Sequence of chain 1.A:
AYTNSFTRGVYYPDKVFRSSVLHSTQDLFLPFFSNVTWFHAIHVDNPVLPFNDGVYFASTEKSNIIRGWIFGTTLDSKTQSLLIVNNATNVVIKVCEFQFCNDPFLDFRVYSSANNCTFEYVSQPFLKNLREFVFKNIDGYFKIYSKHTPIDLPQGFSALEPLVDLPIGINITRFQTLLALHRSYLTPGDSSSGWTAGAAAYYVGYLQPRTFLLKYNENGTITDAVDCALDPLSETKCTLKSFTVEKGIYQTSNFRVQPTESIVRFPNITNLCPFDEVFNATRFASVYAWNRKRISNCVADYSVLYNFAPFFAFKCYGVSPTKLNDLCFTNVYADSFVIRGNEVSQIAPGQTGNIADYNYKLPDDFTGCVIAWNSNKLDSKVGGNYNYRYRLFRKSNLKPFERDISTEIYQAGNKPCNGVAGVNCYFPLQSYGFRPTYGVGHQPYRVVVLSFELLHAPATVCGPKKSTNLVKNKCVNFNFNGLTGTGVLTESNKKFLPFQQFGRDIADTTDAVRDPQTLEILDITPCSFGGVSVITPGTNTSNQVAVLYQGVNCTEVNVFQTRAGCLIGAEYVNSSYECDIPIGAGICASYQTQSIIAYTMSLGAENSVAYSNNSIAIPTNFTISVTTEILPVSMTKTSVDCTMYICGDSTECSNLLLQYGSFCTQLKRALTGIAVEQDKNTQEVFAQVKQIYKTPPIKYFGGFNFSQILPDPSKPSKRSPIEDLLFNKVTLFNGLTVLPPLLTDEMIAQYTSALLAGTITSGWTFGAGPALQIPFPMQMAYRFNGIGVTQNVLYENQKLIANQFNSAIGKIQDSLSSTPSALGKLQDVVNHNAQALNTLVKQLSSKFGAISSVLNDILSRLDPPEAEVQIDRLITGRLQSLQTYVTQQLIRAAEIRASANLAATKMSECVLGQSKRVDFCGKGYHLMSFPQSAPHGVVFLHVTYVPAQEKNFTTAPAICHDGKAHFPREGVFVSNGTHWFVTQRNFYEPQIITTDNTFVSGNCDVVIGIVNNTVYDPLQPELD

This small molecule binds to this protein.
Small molecule (SMILES): CC(=O)N[C@@H]1[C@@H](O)[C@H](O)[C@@H](CO)O[C@H]1O

Binding-site contacts:
Ligand atom C2 contacts residue SER803 of chain 1.A at 4.3 Å.
Ligand atom C2 contacts residue ASN801 of chain 1.A at 3.2 Å.
Ligand atom N2 contacts residue SER803 of chain 1.A at 4.0 Å.
Ligand atom C1 contacts residue ASN801 of chain 1.A at 3.6 Å.
Ligand atom C8 contacts residue ASN801 of chain 1.A at 3.2 Å.
Ligand atom C7 contacts residue ASN801 of chain 1.A at 3.0 Å.
Ligand atom O7 contacts residue ASN801 of chain 1.A at 3.7 Å.
Ligand atom O5 contacts residue SER803 of chain 1.A at 4.5 Å.
Ligand atom N2 contacts residue ASN801 of chain 1.A at 2.7 Å (h-bond).
Ligand atom C1 contacts residue SER803 of chain 1.A at 3.4 Å.
Ligand atom O5 contacts residue GLN804 of chain 1.A at 4.2 Å.
Ligand atom C1 contacts residue GLN804 of chain 1.A at 4.4 Å.